Binding-site contacts:
Ligand atom N2 contacts residue ASN738 of chain 1.A at 2.9 Å (h-bond).
Ligand atom O7 contacts residue ASN738 of chain 1.A at 3.3 Å (h-bond).
Ligand atom O7 contacts residue ASP825 of chain 1.B at 4.3 Å.
Ligand atom C2 contacts residue ASN738 of chain 1.A at 2.4 Å.
Ligand atom C8 contacts residue ASN738 of chain 1.A at 4.4 Å.
Ligand atom C7 contacts residue ASN738 of chain 1.A at 3.3 Å.
Ligand atom O5 contacts residue ASN738 of chain 1.A at 2.4 Å (h-bond).
Ligand atom C4 contacts residue ASN738 of chain 1.A at 4.2 Å.
Ligand atom O5 contacts residue ASP825 of chain 1.B at 3.5 Å (salt-bridge).
Ligand atom C2 contacts residue ASP825 of chain 1.B at 4.3 Å.
Ligand atom C5 contacts residue ASN738 of chain 1.A at 3.7 Å.
Ligand atom C1 contacts residue ASP825 of chain 1.B at 3.8 Å.
Ligand atom C3 contacts residue ASN738 of chain 1.A at 3.8 Å.
Ligand atom C1 contacts residue ASN738 of chain 1.A at 1.4 Å.

Sequence of chain 1.A:
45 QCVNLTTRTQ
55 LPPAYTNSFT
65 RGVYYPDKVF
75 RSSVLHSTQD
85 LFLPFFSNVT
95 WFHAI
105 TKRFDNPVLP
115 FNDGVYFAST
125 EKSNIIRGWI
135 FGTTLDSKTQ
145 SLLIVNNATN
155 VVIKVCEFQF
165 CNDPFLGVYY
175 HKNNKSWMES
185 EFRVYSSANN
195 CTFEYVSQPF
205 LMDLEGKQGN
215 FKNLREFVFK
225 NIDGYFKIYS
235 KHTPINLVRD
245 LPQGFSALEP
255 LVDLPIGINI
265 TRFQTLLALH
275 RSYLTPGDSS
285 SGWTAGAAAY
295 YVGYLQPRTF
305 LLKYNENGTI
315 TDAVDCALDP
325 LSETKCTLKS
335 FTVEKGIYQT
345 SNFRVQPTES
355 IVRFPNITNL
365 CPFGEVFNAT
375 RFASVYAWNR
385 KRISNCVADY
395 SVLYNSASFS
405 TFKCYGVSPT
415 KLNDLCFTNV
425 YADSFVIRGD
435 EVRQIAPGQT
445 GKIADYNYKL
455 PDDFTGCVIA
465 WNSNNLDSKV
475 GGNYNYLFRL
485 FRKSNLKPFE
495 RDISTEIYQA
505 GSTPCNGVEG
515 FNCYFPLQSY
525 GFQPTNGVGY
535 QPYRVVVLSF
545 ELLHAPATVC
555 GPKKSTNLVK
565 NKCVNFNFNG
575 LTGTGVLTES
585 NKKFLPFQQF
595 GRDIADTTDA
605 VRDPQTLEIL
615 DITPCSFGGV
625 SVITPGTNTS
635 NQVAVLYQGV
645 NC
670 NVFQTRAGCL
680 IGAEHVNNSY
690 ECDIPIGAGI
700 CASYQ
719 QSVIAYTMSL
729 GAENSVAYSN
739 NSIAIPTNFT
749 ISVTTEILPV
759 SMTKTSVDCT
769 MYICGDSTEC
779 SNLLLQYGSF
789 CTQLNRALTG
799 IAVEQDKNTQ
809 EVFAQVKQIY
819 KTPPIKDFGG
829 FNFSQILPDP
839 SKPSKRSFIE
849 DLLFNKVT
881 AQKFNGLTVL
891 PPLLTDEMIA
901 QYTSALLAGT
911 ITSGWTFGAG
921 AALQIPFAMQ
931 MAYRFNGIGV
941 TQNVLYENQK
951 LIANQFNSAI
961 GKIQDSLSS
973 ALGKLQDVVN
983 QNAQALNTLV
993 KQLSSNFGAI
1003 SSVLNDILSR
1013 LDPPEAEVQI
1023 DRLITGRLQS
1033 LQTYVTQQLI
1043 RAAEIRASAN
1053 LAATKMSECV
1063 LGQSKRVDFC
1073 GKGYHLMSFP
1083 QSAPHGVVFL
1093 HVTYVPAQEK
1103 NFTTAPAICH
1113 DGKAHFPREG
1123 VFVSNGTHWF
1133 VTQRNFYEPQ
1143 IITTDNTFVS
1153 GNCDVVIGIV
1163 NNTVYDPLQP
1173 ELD

Sequence of chain 1.B:
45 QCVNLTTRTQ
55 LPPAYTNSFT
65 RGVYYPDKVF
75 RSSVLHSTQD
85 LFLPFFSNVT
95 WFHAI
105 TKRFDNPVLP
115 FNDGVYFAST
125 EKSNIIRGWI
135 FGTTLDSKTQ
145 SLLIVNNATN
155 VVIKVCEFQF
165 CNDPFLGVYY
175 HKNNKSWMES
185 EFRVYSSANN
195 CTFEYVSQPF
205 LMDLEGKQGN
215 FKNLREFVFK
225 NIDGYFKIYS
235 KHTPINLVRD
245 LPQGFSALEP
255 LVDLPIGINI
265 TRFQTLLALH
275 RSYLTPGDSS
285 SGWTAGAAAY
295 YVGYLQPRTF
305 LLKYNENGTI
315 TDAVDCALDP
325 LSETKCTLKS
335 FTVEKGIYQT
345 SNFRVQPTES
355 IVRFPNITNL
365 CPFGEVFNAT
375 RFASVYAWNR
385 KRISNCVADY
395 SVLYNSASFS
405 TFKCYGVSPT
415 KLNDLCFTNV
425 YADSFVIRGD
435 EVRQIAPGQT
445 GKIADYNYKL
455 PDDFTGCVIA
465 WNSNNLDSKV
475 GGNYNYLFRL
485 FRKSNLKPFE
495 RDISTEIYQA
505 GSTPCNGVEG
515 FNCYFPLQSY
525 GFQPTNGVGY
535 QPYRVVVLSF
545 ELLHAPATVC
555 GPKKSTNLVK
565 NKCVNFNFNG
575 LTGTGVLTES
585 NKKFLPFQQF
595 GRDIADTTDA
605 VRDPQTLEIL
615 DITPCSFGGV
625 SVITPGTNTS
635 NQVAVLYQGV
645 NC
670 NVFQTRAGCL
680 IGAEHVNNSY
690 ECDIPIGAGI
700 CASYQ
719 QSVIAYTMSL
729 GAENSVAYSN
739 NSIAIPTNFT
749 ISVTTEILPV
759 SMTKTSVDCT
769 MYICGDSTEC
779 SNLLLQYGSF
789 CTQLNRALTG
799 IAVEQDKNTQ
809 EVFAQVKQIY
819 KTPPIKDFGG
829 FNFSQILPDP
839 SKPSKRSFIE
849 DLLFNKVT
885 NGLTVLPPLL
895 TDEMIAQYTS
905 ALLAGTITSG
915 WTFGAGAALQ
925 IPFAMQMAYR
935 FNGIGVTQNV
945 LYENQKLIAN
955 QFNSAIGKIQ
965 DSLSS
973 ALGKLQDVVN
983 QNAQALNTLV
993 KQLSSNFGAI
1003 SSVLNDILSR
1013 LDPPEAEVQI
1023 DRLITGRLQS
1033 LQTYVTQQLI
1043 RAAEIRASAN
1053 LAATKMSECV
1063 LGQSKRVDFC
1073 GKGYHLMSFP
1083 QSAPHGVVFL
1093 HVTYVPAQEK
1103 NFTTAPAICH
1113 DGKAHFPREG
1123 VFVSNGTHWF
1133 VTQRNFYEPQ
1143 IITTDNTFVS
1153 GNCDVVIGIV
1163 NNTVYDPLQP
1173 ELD

This protein binds this small molecule.
Small molecule (SMILES): CC(=O)N[C@@H]1[C@@H](O)[C@H](O)[C@@H](CO)O[C@H]1O